Binding-site contacts:
Ligand atom C2 contacts residue GLN238 of chain 1.A at 3.1 Å.
Ligand atom C1 contacts residue SER149 of chain 1.A at 3.6 Å.
Ligand atom O6 contacts residue GLN238 of chain 1.A at 3.2 Å (h-bond).
Ligand atom O8 contacts residue TYR107 of chain 1.A at 2.9 Å (h-bond).
Ligand atom O1B contacts residue SER148 of chain 1.A at 2.5 Å (h-bond).
Ligand atom C10 contacts residue VAL147 of chain 1.A at 3.8 Å (hydrophobic).
Ligand atom C4 contacts residue VAL147 of chain 1.A at 4.0 Å (hydrophobic).
Ligand atom O1A contacts residue SER148 of chain 1.A at 3.9 Å.
Ligand atom O1A contacts residue GLN238 of chain 1.A at 3.9 Å.
Ligand atom O9 contacts residue HIS195 of chain 1.A at 3.4 Å (h-bond).
Ligand atom O1B contacts residue SER149 of chain 1.A at 3.6 Å.
Ligand atom C1 contacts residue SER148 of chain 1.A at 3.5 Å.
Ligand atom C11 contacts residue ILE167 of chain 1.A at 3.9 Å (hydrophobic).
Ligand atom O1B contacts residue GLN238 of chain 1.A at 3.0 Å (h-bond).
Ligand atom C9 contacts residue HIS195 of chain 1.A at 3.2 Å.
Ligand atom O8 contacts residue GLN238 of chain 1.A at 3.5 Å (h-bond).
Ligand atom C4 contacts residue GLN238 of chain 1.A at 3.5 Å.
Ligand atom O4 contacts residue GLN238 of chain 1.A at 2.4 Å (h-bond).
Ligand atom C9 contacts residue TYR107 of chain 1.A at 3.6 Å (hydrophobic).
Ligand atom C5 contacts residue VAL147 of chain 1.A at 4.1 Å (hydrophobic).
Ligand atom C8 contacts residue GLU202 of chain 1.A at 3.8 Å.
Ligand atom C11 contacts residue GLY146 of chain 1.A at 4.0 Å.
Ligand atom O10 contacts residue LEU206 of chain 1.A at 3.0 Å.
Ligand atom C11 contacts residue TRP165 of chain 1.A at 4.0 Å (hydrophobic).
Ligand atom C11 contacts residue VAL147 of chain 1.A at 3.6 Å (hydrophobic).
Ligand atom C1 contacts residue GLN238 of chain 1.A at 3.1 Å.
Ligand atom C8 contacts residue TYR107 of chain 1.A at 3.9 Å (hydrophobic).
Ligand atom C8 contacts residue GLN238 of chain 1.A at 4.1 Å.
Ligand atom O3 contacts residue GLN238 of chain 1.A at 2.6 Å (h-bond).
Ligand atom C3 contacts residue GLN238 of chain 1.A at 3.5 Å.
Ligand atom C11 contacts residue LEU145 of chain 1.A at 3.2 Å (hydrophobic).
Ligand atom C9 contacts residue GLU202 of chain 1.A at 2.5 Å.
Ligand atom O9 contacts residue GLU202 of chain 1.A at 2.3 Å (salt-bridge).
Ligand atom O4 contacts residue VAL147 of chain 1.A at 4.1 Å.
Ligand atom N5 contacts residue VAL147 of chain 1.A at 3.0 Å (h-bond).
Ligand atom O9 contacts residue TYR107 of chain 1.A at 3.3 Å (h-bond).
Ligand atom O1A contacts residue SER149 of chain 1.A at 2.8 Å (h-bond).
Ligand atom O9 contacts residue GLY240 of chain 1.A at 3.7 Å.
Ligand atom C10 contacts residue LEU206 of chain 1.A at 4.0 Å (hydrophobic).
Ligand atom O9 contacts residue ASN198 of chain 1.A at 3.0 Å (h-bond).

Sequence of chain 1.A:
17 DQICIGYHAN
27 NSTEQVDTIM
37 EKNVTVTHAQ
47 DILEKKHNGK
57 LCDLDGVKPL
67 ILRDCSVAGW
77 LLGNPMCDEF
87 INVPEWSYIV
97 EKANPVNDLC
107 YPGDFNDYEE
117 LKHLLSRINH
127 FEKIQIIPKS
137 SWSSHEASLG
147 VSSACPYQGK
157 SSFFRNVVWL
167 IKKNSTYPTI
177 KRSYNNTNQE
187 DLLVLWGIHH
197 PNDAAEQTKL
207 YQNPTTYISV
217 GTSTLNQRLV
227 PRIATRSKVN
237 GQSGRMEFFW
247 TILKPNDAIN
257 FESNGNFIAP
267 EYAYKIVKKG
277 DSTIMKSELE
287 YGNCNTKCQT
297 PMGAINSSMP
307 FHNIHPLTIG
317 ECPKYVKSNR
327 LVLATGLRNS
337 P

The protein below binds the small molecule below.
Small molecule (SMILES): CC(=O)N[C@H]1[C@H]([C@H](O)[C@H](O)CO)O[C@@](O[C@H]2[C@@H](O)[C@@H](CO)OC[C@@H]2O)(C(=O)O)C[C@@H]1O